Sequence of chain 1.C:
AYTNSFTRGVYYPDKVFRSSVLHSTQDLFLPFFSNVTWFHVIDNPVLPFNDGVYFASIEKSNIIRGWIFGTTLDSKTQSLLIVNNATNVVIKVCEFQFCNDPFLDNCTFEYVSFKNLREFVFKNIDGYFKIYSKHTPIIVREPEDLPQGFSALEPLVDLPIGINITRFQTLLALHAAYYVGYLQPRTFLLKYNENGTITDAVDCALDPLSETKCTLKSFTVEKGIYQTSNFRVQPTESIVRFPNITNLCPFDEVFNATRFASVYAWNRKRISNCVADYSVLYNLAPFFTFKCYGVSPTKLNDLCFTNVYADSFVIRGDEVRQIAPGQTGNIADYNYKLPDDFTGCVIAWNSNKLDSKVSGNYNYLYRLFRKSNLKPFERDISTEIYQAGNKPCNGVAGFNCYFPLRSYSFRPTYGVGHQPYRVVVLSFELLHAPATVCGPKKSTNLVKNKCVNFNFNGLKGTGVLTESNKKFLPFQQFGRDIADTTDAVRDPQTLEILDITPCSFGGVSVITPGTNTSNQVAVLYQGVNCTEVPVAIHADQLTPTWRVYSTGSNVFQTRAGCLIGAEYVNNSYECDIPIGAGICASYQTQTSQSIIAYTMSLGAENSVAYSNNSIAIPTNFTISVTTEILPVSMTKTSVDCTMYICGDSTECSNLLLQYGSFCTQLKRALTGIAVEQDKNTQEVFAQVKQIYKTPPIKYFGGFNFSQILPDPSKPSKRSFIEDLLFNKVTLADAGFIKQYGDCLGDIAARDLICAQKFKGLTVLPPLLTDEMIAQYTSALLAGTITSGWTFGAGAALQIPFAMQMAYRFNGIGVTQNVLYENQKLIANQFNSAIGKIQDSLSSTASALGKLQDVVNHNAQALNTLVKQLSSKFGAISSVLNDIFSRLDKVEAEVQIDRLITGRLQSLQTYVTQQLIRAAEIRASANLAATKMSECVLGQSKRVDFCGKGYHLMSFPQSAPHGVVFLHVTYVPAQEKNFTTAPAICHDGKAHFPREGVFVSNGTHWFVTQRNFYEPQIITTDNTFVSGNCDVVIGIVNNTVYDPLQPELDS

This small molecule binds to this protein.
Small molecule (SMILES): CC(=O)N[C@@H]1[C@@H](O)[C@H](O)[C@@H](CO)O[C@H]1O

Binding-site contacts:
Ligand atom C2 contacts residue ASN279 of chain 1.C at 2.6 Å.
Ligand atom C4 contacts residue ASN279 of chain 1.C at 4.3 Å.
Ligand atom C1 contacts residue ASN279 of chain 1.C at 1.5 Å.
Ligand atom C7 contacts residue ASN279 of chain 1.C at 3.2 Å.
Ligand atom C8 contacts residue GLU278 of chain 1.C at 3.4 Å.
Ligand atom C8 contacts residue ASN279 of chain 1.C at 3.9 Å.
Ligand atom C3 contacts residue ASN279 of chain 1.C at 3.9 Å.
Ligand atom C5 contacts residue ASN279 of chain 1.C at 3.7 Å.
Ligand atom N2 contacts residue GLU278 of chain 1.C at 4.5 Å.
Ligand atom O7 contacts residue ASN279 of chain 1.C at 3.5 Å (h-bond).
Ligand atom O5 contacts residue ASN279 of chain 1.C at 2.4 Å (h-bond).
Ligand atom N2 contacts residue ASN279 of chain 1.C at 2.9 Å (h-bond).
Ligand atom C8 contacts residue ASN277 of chain 1.C at 4.2 Å.